Binding-site contacts:
Ligand atom C1 contacts residue ASN56 of chain 1.C at 1.5 Å.
Ligand atom C5 contacts residue ASN56 of chain 1.C at 3.8 Å.
Ligand atom C3 contacts residue ASN56 of chain 1.C at 3.9 Å.
Ligand atom C8 contacts residue GLU55 of chain 1.C at 3.8 Å.
Ligand atom O7 contacts residue GLY10 of chain 1.D at 4.3 Å.
Ligand atom C4 contacts residue ASN56 of chain 1.C at 4.3 Å.
Ligand atom C7 contacts residue GLU55 of chain 1.C at 3.9 Å.
Ligand atom N2 contacts residue GLU55 of chain 1.C at 3.1 Å (salt-bridge).
Ligand atom N2 contacts residue ASN56 of chain 1.C at 2.9 Å (h-bond).
Ligand atom O5 contacts residue ASN56 of chain 1.C at 2.4 Å (h-bond).
Ligand atom C2 contacts residue GLU55 of chain 1.C at 4.0 Å.
Ligand atom C7 contacts residue ASN56 of chain 1.C at 3.7 Å.
Ligand atom C7 contacts residue SER11 of chain 1.D at 3.6 Å.
Ligand atom C8 contacts residue SER11 of chain 1.D at 3.5 Å.
Ligand atom C3 contacts residue GLU55 of chain 1.C at 4.3 Å.
Ligand atom O7 contacts residue ASN56 of chain 1.C at 4.0 Å.
Ligand atom C2 contacts residue ASN56 of chain 1.C at 2.5 Å.
Ligand atom C8 contacts residue GLY7 of chain 1.D at 4.4 Å.
Ligand atom O7 contacts residue SER11 of chain 1.D at 2.9 Å (h-bond).
Ligand atom C1 contacts residue GLU55 of chain 1.C at 4.2 Å.

Sequence of chain 1.D:
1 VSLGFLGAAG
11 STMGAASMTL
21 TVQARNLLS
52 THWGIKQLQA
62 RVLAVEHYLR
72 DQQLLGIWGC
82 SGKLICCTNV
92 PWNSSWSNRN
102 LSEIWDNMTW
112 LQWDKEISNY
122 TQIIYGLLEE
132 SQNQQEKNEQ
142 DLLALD

The small molecule below binds the protein below.
Small molecule (SMILES): CC(=O)N[C@H]1[C@H](O[C@H]2[C@H](O)[C@@H](NC(C)=O)CO[C@@H]2CO)O[C@H](CO)[C@@H](O)[C@@H]1O

Sequence of chain 1.C:
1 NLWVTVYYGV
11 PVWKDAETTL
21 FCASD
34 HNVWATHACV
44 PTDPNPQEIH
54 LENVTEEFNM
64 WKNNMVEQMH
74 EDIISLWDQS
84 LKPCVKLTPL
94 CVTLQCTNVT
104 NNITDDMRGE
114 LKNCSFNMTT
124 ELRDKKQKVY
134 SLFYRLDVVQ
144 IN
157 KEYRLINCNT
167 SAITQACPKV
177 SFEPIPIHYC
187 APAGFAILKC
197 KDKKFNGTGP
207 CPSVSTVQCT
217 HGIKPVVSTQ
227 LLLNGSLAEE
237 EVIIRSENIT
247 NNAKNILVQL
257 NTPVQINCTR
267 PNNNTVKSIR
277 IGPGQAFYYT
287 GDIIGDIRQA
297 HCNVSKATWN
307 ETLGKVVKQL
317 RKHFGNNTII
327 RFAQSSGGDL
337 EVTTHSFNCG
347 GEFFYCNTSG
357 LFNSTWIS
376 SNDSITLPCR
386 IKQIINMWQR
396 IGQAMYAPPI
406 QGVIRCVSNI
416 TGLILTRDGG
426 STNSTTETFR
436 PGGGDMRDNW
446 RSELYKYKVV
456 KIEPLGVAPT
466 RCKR